A small-molecule ligand and the protein it binds are described below.
Small molecule (SMILES): O=C(N[C@@H](C(=O)NO)c1ccc(-c2cc(F)c(F)c(F)c2)cc1)C1C2CC3CC(C2)CC1C3

Binding-site contacts:
Ligand atom OAT contacts residue CO31 of chain 1.XC at 3.2 Å (h-bond).
Ligand atom CAE contacts residue GLY405 of chain 1.K at 3.7 Å.
Ligand atom C contacts residue ZN1 of chain 1.YC at 2.8 Å.
Ligand atom OAT contacts residue LYS290 of chain 1.K at 3.0 Å (salt-bridge).
Ligand atom OAT contacts residue ASP375 of chain 1.K at 3.4 Å (salt-bridge).
Ligand atom O contacts residue ASP295 of chain 1.K at 3.2 Å (salt-bridge).
Ligand atom CAK contacts residue LEU408 of chain 1.K at 3.7 Å (hydrophobic).
Ligand atom CAJ contacts residue LEU408 of chain 1.K at 3.6 Å (hydrophobic).
Ligand atom NAS contacts residue CO31 of chain 1.XC at 3.0 Å (h-bond).
Ligand atom FAO contacts residue MET308 of chain 1.K at 3.1 Å.
Ligand atom CAF contacts residue GLY405 of chain 1.K at 3.7 Å.
Ligand atom C contacts residue ASP375 of chain 1.K at 3.4 Å.
Ligand atom CAB contacts residue GLY405 of chain 1.K at 3.7 Å.
Ligand atom CAC contacts residue GLY405 of chain 1.K at 3.4 Å.
Ligand atom CAD contacts residue GLY405 of chain 1.K at 3.4 Å.
Ligand atom FAO contacts residue GLY306 of chain 1.K at 3.2 Å.
Ligand atom CA contacts residue LEU403 of chain 1.K at 3.3 Å (hydrophobic).
Ligand atom OAT contacts residue ASP315 of chain 1.K at 3.5 Å (salt-bridge).
Ligand atom NAS contacts residue LYS290 of chain 1.K at 3.5 Å (salt-bridge).
Ligand atom OAX contacts residue GLY405 of chain 1.K at 3.4 Å (h-bond).
Ligand atom OAT contacts residue ZN1 of chain 1.YC at 2.1 Å.
Ligand atom FAN contacts residue LEU408 of chain 1.K at 3.7 Å.
Ligand atom FAM contacts residue LEU408 of chain 1.K at 3.7 Å.
Ligand atom CBA contacts residue ALA376 of chain 1.K at 3.6 Å (hydrophobic).
Ligand atom CBA contacts residue ARG379 of chain 1.K at 3.7 Å.
Ligand atom OAT contacts residue ASP295 of chain 1.K at 2.9 Å (salt-bridge).
Ligand atom FAM contacts residue ALA493 of chain 1.K at 3.1 Å.
Ligand atom O contacts residue LYS302 of chain 1.K at 2.8 Å (salt-bridge).
Ligand atom FAN contacts residue MET308 of chain 1.K at 3.7 Å.
Ligand atom NAS contacts residue LEU403 of chain 1.K at 3.2 Å (h-bond).
Ligand atom FAM contacts residue PHE499 of chain 1.K at 3.7 Å.
Ligand atom FAN contacts residue PHE499 of chain 1.K at 3.3 Å.
Ligand atom O contacts residue ZN1 of chain 1.YC at 2.2 Å.
Ligand atom OAT contacts residue GLU377 of chain 1.K at 2.6 Å (salt-bridge).
Ligand atom OAX contacts residue THR404 of chain 1.K at 3.5 Å.
Ligand atom NAS contacts residue ZN1 of chain 1.YC at 2.9 Å.
Ligand atom CBF contacts residue ASN373 of chain 1.K at 3.4 Å.
Ligand atom NAS contacts residue ASP375 of chain 1.K at 3.6 Å (salt-bridge).
Ligand atom O contacts residue ASP375 of chain 1.K at 3.0 Å (salt-bridge).
Ligand atom CAA contacts residue GLY405 of chain 1.K at 3.7 Å.

Sequence of chain 1.K:
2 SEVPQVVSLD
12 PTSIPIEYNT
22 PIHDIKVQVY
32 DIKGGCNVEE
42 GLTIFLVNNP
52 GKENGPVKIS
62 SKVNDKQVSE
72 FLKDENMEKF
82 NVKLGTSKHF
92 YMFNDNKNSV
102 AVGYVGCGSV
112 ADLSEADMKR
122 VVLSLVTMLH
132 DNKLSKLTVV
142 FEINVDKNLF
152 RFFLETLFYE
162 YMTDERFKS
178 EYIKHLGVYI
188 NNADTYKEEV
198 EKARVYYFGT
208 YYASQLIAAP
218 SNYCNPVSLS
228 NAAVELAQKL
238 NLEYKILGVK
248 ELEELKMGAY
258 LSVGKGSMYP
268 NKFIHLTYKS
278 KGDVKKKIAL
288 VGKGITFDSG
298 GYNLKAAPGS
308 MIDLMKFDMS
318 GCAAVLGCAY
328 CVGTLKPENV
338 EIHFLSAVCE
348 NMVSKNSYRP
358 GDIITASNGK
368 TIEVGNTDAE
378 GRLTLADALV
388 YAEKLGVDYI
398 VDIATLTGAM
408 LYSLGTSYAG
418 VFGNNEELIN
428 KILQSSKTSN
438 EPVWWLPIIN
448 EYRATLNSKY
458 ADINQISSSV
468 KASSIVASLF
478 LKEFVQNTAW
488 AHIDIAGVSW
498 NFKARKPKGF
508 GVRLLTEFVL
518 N